Binding-site contacts:
Ligand atom C6 contacts residue GLN39 of chain 1.A at 3.9 Å.
Ligand atom N contacts residue LYS63 of chain 1.A at 3.9 Å.
Ligand atom C2 contacts residue LYS63 of chain 1.A at 3.5 Å.
Ligand atom N1 contacts residue LYS63 of chain 1.A at 2.7 Å (salt-bridge).
Ligand atom O contacts residue VAL41 of chain 1.A at 3.0 Å (h-bond).
Ligand atom N1 contacts residue LEU62 of chain 1.A at 3.7 Å.
Ligand atom C6 contacts residue GLU37 of chain 1.A at 4.3 Å.
Ligand atom N2 contacts residue LYS65 of chain 1.A at 4.3 Å.
Ligand atom C contacts residue GLU64 of chain 1.A at 3.6 Å.
Ligand atom C8 contacts residue GLN38 of chain 1.A at 4.2 Å.
Ligand atom C7 contacts residue GLU37 of chain 1.A at 3.5 Å.
Ligand atom C8 contacts residue GLU37 of chain 1.A at 3.8 Å.
Ligand atom C7 contacts residue GLN39 of chain 1.A at 3.6 Å.
Ligand atom C3 contacts residue LYS63 of chain 1.A at 3.6 Å.
Ligand atom C7 contacts residue GLN38 of chain 1.A at 3.4 Å.
Ligand atom C1 contacts residue LYS63 of chain 1.A at 2.8 Å.
Ligand atom C1 contacts residue GLU64 of chain 1.A at 4.0 Å.
Ligand atom N contacts residue GLU64 of chain 1.A at 4.2 Å.
Ligand atom C2 contacts residue LYS65 of chain 1.A at 4.4 Å.
Ligand atom O contacts residue VAL40 of chain 1.A at 3.4 Å.
Ligand atom N1 contacts residue VAL41 of chain 1.A at 2.8 Å (h-bond).
Ligand atom C4 contacts residue LYS65 of chain 1.A at 4.3 Å.
Ligand atom C contacts residue LYS63 of chain 1.A at 4.4 Å.
Ligand atom C3 contacts residue VAL41 of chain 1.A at 3.7 Å (hydrophobic).
Ligand atom N contacts residue LYS65 of chain 1.A at 4.4 Å.
Ligand atom O contacts residue GLN39 of chain 1.A at 4.1 Å.

This protein binds this small molecule.
Small molecule (SMILES): Cn1cc(C(N)=O)c([C@@H]2CCCNC2)n1

Sequence of chain 1.A:
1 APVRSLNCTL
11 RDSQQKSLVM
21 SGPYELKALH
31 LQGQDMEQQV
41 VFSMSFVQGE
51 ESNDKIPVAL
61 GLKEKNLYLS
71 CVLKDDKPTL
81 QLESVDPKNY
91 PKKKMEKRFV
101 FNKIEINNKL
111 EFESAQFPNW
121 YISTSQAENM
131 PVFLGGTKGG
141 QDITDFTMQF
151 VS